Binding-site contacts:
Ligand atom C1 contacts residue ASN19 of chain 54.S at 1.9 Å.
Ligand atom C2 contacts residue ASN19 of chain 54.S at 3.4 Å.
Ligand atom O6 contacts residue ASN19 of chain 54.S at 4.4 Å.
Ligand atom O5 contacts residue ASN19 of chain 54.S at 2.2 Å (h-bond).
Ligand atom N2 contacts residue ASN19 of chain 54.S at 4.1 Å.
Ligand atom C8 contacts residue TYR17 of chain 54.S at 4.2 Å (hydrophobic).
Ligand atom C3 contacts residue ASN19 of chain 54.S at 4.4 Å.
Ligand atom C6 contacts residue ASN19 of chain 54.S at 4.1 Å.
Ligand atom C5 contacts residue ASN19 of chain 54.S at 3.4 Å.

Sequence of chain 54.S:
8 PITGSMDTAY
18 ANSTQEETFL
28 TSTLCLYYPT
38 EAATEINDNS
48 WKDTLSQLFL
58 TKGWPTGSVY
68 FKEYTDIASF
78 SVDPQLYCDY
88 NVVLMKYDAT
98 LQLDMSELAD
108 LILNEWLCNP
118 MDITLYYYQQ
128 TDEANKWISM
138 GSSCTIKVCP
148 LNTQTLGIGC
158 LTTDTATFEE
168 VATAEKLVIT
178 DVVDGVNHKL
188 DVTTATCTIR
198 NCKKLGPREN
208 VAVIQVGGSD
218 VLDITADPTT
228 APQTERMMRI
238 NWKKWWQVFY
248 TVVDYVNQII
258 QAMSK

The small molecule below binds the protein below.
Small molecule (SMILES): CC(=O)N[C@H]1[C@H](O[C@H]2[C@H](O)[C@@H](NC(C)=O)CO[C@@H]2CO)O[C@H](CO)[C@@H](O)[C@@H]1O